Sequence of chain 1.F:
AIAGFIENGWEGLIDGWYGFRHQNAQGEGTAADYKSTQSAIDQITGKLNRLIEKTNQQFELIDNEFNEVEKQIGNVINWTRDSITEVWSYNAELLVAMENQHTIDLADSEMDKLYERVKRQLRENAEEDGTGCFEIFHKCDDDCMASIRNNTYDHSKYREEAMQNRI

Sequence of chain 1.E:
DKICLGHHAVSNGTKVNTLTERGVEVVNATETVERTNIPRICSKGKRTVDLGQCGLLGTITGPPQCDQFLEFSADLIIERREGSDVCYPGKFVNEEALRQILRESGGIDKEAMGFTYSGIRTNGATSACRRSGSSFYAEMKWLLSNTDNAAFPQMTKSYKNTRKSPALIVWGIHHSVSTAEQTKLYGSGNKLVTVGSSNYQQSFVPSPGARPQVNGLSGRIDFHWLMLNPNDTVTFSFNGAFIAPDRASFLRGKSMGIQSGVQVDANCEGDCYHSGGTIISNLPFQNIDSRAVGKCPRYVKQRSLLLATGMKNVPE

Binding-site contacts:
Ligand atom O6 contacts residue THR313 of chain 1.E at 3.8 Å.
Ligand atom C2 contacts residue ASN32 of chain 1.E at 2.6 Å.
Ligand atom C5 contacts residue ASN32 of chain 1.E at 3.6 Å.
Ligand atom C2 contacts residue NAG1 of chain 1.O at 4.5 Å.
Ligand atom C7 contacts residue ASN32 of chain 1.E at 3.6 Å.
Ligand atom O5 contacts residue ASN32 of chain 1.E at 2.4 Å (h-bond).
Ligand atom O5 contacts residue THR313 of chain 1.E at 3.3 Å (h-bond).
Ligand atom C8 contacts residue NAG1 of chain 1.O at 3.8 Å.
Ligand atom C4 contacts residue ASN32 of chain 1.E at 4.3 Å.
Ligand atom O6 contacts residue THR34 of chain 1.E at 4.0 Å.
Ligand atom O7 contacts residue ASN32 of chain 1.E at 3.6 Å (h-bond).
Ligand atom O5 contacts residue ALA33 of chain 1.E at 4.5 Å.
Ligand atom N2 contacts residue NAG1 of chain 1.O at 3.5 Å (h-bond).
Ligand atom N2 contacts residue ASN32 of chain 1.E at 3.1 Å (h-bond).
Ligand atom C7 contacts residue NAG1 of chain 1.O at 4.1 Å.
Ligand atom C3 contacts residue ASN32 of chain 1.E at 3.9 Å.
Ligand atom O6 contacts residue LEU52 of chain 1.F at 4.0 Å.
Ligand atom C8 contacts residue THR34 of chain 1.E at 3.8 Å.
Ligand atom C6 contacts residue THR34 of chain 1.E at 3.5 Å.
Ligand atom C1 contacts residue THR313 of chain 1.E at 3.9 Å.
Ligand atom C1 contacts residue ASN32 of chain 1.E at 1.5 Å.

A small-molecule ligand and the protein it binds are described below.
Small molecule (SMILES): CC(=O)N[C@H]1[C@H](O[C@H]2[C@H](O)[C@@H](NC(C)=O)CO[C@@H]2CO)O[C@H](CO)[C@@H](O[C@@H]2O[C@H](CO)[C@@H](O)[C@H](O)[C@@H]2O)[C@@H]1O